Sequence of chain 14.E:
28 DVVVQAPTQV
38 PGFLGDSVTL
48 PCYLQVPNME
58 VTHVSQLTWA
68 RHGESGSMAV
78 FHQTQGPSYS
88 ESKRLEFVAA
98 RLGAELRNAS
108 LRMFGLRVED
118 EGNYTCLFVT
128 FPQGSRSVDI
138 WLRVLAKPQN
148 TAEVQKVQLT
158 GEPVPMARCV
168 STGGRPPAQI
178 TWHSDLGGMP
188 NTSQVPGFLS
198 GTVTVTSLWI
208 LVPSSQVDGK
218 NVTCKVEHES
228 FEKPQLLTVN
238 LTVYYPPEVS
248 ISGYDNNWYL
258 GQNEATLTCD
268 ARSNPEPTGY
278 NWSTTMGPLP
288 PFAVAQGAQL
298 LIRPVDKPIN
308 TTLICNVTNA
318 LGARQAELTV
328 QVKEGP

Binding-site contacts:
Ligand atom O7 contacts residue GLN322 of chain 14.E at 4.4 Å.
Ligand atom C7 contacts residue GLN322 of chain 14.E at 3.9 Å.
Ligand atom C5 contacts residue THR315 of chain 14.E at 4.0 Å.
Ligand atom C3 contacts residue ASN313 of chain 14.E at 3.8 Å.
Ligand atom C2 contacts residue ASN313 of chain 14.E at 2.4 Å.
Ligand atom O5 contacts residue ASN313 of chain 14.E at 2.3 Å (h-bond).
Ligand atom C1 contacts residue ASN313 of chain 14.E at 1.4 Å.
Ligand atom C8 contacts residue GLN322 of chain 14.E at 3.2 Å.
Ligand atom C7 contacts residue ASN313 of chain 14.E at 3.5 Å.
Ligand atom O7 contacts residue ASN313 of chain 14.E at 3.6 Å.
Ligand atom N2 contacts residue ASN313 of chain 14.E at 3.0 Å (h-bond).
Ligand atom C6 contacts residue THR315 of chain 14.E at 3.8 Å.
Ligand atom O5 contacts residue THR315 of chain 14.E at 3.9 Å.
Ligand atom N2 contacts residue GLN322 of chain 14.E at 4.5 Å.
Ligand atom C5 contacts residue ASN313 of chain 14.E at 3.6 Å.
Ligand atom C4 contacts residue ASN313 of chain 14.E at 4.2 Å.

This protein binds this small molecule.
Small molecule (SMILES): CC(=O)N[C@@H]1[C@@H](O)[C@H](O)[C@@H](CO)O[C@H]1O